Sequence of chain 3.A:
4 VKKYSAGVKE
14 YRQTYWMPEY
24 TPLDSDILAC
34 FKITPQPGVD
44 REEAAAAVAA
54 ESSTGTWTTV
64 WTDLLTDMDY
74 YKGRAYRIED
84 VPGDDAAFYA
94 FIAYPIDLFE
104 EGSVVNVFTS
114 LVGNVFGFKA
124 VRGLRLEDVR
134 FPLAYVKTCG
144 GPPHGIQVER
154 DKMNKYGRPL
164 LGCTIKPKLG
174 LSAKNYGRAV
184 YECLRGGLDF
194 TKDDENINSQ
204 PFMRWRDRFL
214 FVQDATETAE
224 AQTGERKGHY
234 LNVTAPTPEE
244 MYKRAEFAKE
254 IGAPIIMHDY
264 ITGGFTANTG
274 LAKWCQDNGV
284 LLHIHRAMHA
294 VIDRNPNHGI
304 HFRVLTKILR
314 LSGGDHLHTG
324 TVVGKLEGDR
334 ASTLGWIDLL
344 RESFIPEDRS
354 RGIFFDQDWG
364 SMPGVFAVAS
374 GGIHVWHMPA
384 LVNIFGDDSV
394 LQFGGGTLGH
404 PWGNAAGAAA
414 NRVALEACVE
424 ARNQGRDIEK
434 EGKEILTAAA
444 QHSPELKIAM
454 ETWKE

This small molecule binds to this protein.
Small molecule (SMILES): CC[C@H](C)[C@H](NC(=O)[C@H](CC(C)C)NC(=O)[C@H](CC(=O)O)NC(=O)[C@H](CC(C)C)NC(=O)[C@H](CCCN=C(N)N)NC(=O)[C@@H]1CCCN1)C(=O)N[C@@H](CCC(=O)O)C(=O)N[C@@H](CCC(N)=O)C(=O)N[C@@H](C)C=O

Sequence of chain 8.A:
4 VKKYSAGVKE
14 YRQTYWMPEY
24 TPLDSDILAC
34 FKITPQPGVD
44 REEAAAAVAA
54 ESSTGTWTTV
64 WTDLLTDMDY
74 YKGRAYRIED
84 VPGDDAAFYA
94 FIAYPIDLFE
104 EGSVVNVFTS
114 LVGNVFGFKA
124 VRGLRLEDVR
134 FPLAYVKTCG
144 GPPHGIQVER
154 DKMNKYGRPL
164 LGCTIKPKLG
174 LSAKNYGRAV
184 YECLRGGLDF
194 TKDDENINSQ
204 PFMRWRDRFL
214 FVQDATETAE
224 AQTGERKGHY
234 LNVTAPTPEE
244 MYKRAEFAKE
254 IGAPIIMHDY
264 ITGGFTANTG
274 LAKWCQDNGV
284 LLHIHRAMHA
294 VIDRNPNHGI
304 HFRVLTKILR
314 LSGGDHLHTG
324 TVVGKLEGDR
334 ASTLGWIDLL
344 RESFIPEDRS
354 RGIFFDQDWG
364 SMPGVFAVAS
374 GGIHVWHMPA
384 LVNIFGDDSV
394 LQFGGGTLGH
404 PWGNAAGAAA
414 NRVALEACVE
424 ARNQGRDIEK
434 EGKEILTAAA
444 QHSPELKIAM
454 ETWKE

Sequence of chain 3.B:
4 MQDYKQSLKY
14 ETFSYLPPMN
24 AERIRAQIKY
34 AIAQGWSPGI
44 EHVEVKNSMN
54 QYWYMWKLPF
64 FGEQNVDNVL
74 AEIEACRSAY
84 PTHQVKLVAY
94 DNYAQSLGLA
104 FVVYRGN

Binding-site contacts:
Ligand atom CB contacts residue LEU26 of chain 3.A at 3.7 Å (hydrophobic).
Ligand atom CD1 contacts residue TYR96 of chain 3.B at 3.3 Å (hydrophobic).
Ligand atom N contacts residue TYR96 of chain 3.B at 3.3 Å (h-bond).
Ligand atom CZ contacts residue SER364 of chain 8.A at 3.7 Å.
Ligand atom CD contacts residue TYR73 of chain 3.A at 3.5 Å (hydrophobic).
Ligand atom CD2 contacts residue ASN95 of chain 3.B at 3.8 Å.
Ligand atom CD contacts residue ASP94 of chain 3.B at 3.0 Å.
Ligand atom CB contacts residue PHE347 of chain 8.A at 3.8 Å (hydrophobic).
Ligand atom NH2 contacts residue TYR73 of chain 3.A at 3.0 Å (h-bond).
Ligand atom CB contacts residue TYR96 of chain 3.B at 3.7 Å (hydrophobic).
Ligand atom OE1 contacts residue TYR73 of chain 3.A at 2.9 Å.
Ligand atom OD1 contacts residue TYR96 of chain 3.B at 3.7 Å.
Ligand atom NH2 contacts residue ASP100 of chain 3.A at 2.6 Å (salt-bridge).
Ligand atom N contacts residue ASP94 of chain 3.B at 3.7 Å.
Ligand atom NH1 contacts residue SER346 of chain 8.A at 3.5 Å (h-bond).
Ligand atom CA contacts residue PHE347 of chain 8.A at 3.9 Å (hydrophobic).
Ligand atom CA contacts residue TYR96 of chain 3.B at 3.9 Å (hydrophobic).
Ligand atom CG contacts residue ALA97 of chain 3.B at 3.9 Å (hydrophobic).
Ligand atom OE1 contacts residue PHE347 of chain 8.A at 3.5 Å.
Ligand atom NH1 contacts residue GLY363 of chain 8.A at 3.2 Å (h-bond).
Ligand atom CD2 contacts residue TYR96 of chain 3.B at 3.2 Å (hydrophobic).
Ligand atom CB contacts residue TYR96 of chain 3.B at 3.9 Å (hydrophobic).
Ligand atom N contacts residue ALA97 of chain 3.B at 3.6 Å.
Ligand atom CG2 contacts residue TYR73 of chain 3.A at 3.6 Å (hydrophobic).
Ligand atom CD contacts residue ALA97 of chain 3.B at 3.8 Å (hydrophobic).
Ligand atom CG contacts residue ASP70 of chain 3.A at 3.9 Å.
Ligand atom CB contacts residue ALA97 of chain 3.B at 3.9 Å (hydrophobic).
Ligand atom CG1 contacts residue TYR73 of chain 3.A at 3.6 Å (hydrophobic).
Ligand atom NH1 contacts residue SER364 of chain 8.A at 3.9 Å.
Ligand atom O contacts residue SER346 of chain 8.A at 3.8 Å.
Ligand atom CD2 contacts residue ASP70 of chain 3.A at 3.3 Å.
Ligand atom O contacts residue PHE347 of chain 8.A at 3.7 Å.
Ligand atom NE2 contacts residue LEU26 of chain 3.A at 3.7 Å.
Ligand atom CD1 contacts residue SER346 of chain 8.A at 3.1 Å.
Ligand atom CD1 contacts residue ASP70 of chain 3.A at 2.8 Å.
Ligand atom NH2 contacts residue SER364 of chain 8.A at 3.6 Å.
Ligand atom N contacts residue PHE347 of chain 8.A at 3.6 Å.
Ligand atom OE2 contacts residue ASP361 of chain 8.A at 3.3 Å (salt-bridge).
Ligand atom CG contacts residue TYR96 of chain 3.B at 3.2 Å (hydrophobic).
Ligand atom CD contacts residue ASP361 of chain 8.A at 3.7 Å.